Binding-site contacts:
Ligand atom C12 contacts residue CLA1 of chain 1.GO at 3.7 Å.
Ligand atom C6 contacts residue CLA1 of chain 1.GO at 3.8 Å.
Ligand atom O1 contacts residue ALA152 of chain 1.DB at 3.6 Å.
Ligand atom C3 contacts residue CLA1 of chain 1.GO at 3.4 Å.
Ligand atom C3 contacts residue MET44 of chain 1.DB at 3.7 Å (hydrophobic).
Ligand atom C contacts residue VAL48 of chain 1.DB at 3.7 Å (hydrophobic).
Ligand atom C contacts residue MET44 of chain 1.DB at 3.3 Å (hydrophobic).
Ligand atom C31 contacts residue TYR117 of chain 1.DB at 3.2 Å (hydrophobic).
Ligand atom C4 contacts residue CLA1 of chain 1.GO at 3.4 Å.
Ligand atom C41 contacts residue CLA1 of chain 1.NE at 3.6 Å.
Ligand atom C26 contacts residue CLA1 of chain 1.NE at 3.6 Å.
Ligand atom C21 contacts residue ALA152 of chain 1.DB at 3.8 Å (hydrophobic).
Ligand atom C9 contacts residue VAL47 of chain 1.DB at 3.6 Å (hydrophobic).
Ligand atom C5 contacts residue CLA1 of chain 1.GO at 3.7 Å.
Ligand atom C7 contacts residue ALA144 of chain 1.DB at 3.8 Å (hydrophobic).
Ligand atom C39 contacts residue TRP104 of chain 1.DB at 3.8 Å (hydrophobic).
Ligand atom C30 contacts residue TYR117 of chain 1.DB at 3.1 Å (hydrophobic).
Ligand atom C7 contacts residue CLA1 of chain 1.GO at 3.8 Å.
Ligand atom O3 contacts residue GLY116 of chain 1.DB at 3.5 Å (h-bond).
Ligand atom C9 contacts residue CLA1 of chain 1.GO at 3.6 Å.
Ligand atom C10 contacts residue VAL47 of chain 1.DB at 3.6 Å (hydrophobic).
Ligand atom C37 contacts residue CLA1 of chain 1.FO at 3.6 Å.
Ligand atom C36 contacts residue TYR117 of chain 1.DB at 3.2 Å (hydrophobic).
Ligand atom C8 contacts residue ALA144 of chain 1.DB at 3.7 Å (hydrophobic).
Ligand atom C8 contacts residue ALA145 of chain 1.DB at 3.6 Å (hydrophobic).
Ligand atom C27 contacts residue CLA1 of chain 1.NE at 3.8 Å.
Ligand atom C28 contacts residue CLA1 of chain 1.FO at 3.8 Å.
Ligand atom C2 contacts residue MET44 of chain 1.DB at 3.6 Å (hydrophobic).
Ligand atom C7 contacts residue GLN141 of chain 1.DB at 3.3 Å.
Ligand atom O3 contacts residue TYR117 of chain 1.DB at 2.5 Å (h-bond).
Ligand atom C29 contacts residue TYR117 of chain 1.DB at 3.6 Å (hydrophobic).
Ligand atom C21 contacts residue GLY151 of chain 1.DB at 3.8 Å.
Ligand atom C35 contacts residue TYR117 of chain 1.DB at 3.6 Å (hydrophobic).
Ligand atom C1 contacts residue CLA1 of chain 1.GO at 3.7 Å.
Ligand atom C6 contacts residue ALA145 of chain 1.DB at 3.8 Å (hydrophobic).
Ligand atom C2 contacts residue CLA1 of chain 1.GO at 3.4 Å.
Ligand atom C25 contacts residue CLA1 of chain 1.FO at 3.8 Å.
Ligand atom C14 contacts residue GLY148 of chain 1.DB at 3.7 Å.
Ligand atom C24 contacts residue CLA1 of chain 1.FO at 3.8 Å.
Ligand atom C35 contacts residue THR115 of chain 1.DB at 3.5 Å.

This protein binds this small molecule.
Small molecule (SMILES): CC(=O)O[C@H]1CC(C)(C)C(=C=C/C(C)=C/C=C/C(C)=C/C=C/C=C(C)/C=C/C=C(\C)C(=O)C[C@@]23O[C@]2(C)C[C@@H](O)CC3(C)C)[C@](C)(O)C1

Sequence of chain 1.DB:
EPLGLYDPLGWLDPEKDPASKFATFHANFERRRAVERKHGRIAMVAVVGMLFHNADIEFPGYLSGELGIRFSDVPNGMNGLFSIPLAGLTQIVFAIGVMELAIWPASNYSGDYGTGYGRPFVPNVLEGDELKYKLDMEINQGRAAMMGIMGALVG